Binding-site contacts:
Ligand atom O contacts residue ALA259 of chain 1.B at 3.2 Å (h-bond).
Ligand atom CB contacts residue TYR165 of chain 1.B at 3.4 Å (hydrophobic).
Ligand atom C contacts residue PLP1 of chain 1.F at 4.2 Å.
Ligand atom CD2 contacts residue TYR165 of chain 1.B at 3.8 Å (hydrophobic).
Ligand atom CA contacts residue LYS160 of chain 1.B at 3.7 Å.
Ligand atom CG contacts residue ALA259 of chain 1.B at 4.5 Å (hydrophobic).
Ligand atom OXT contacts residue GLY257 of chain 1.B at 4.2 Å.
Ligand atom OXT contacts residue GLY197 of chain 1.B at 4.2 Å.
Ligand atom O contacts residue THR258 of chain 1.B at 3.4 Å.
Ligand atom C contacts residue ALA259 of chain 1.B at 3.7 Å (hydrophobic).
Ligand atom OXT contacts residue ALA259 of chain 1.B at 3.4 Å (h-bond).
Ligand atom O contacts residue GLY39 of chain 1.B at 3.9 Å.
Ligand atom C contacts residue THR258 of chain 1.B at 3.9 Å.
Ligand atom CG contacts residue GLY197 of chain 1.B at 4.5 Å.
Ligand atom OXT contacts residue THR258 of chain 1.B at 3.4 Å (h-bond).
Ligand atom CG contacts residue TYR165 of chain 1.B at 4.2 Å (hydrophobic).
Ligand atom CB contacts residue GLY197 of chain 1.B at 4.4 Å.
Ligand atom CB contacts residue LYS160 of chain 1.B at 3.9 Å.
Ligand atom C contacts residue GLY39 of chain 1.B at 4.5 Å.
Ligand atom CA contacts residue GLY39 of chain 1.B at 4.5 Å.
Ligand atom C contacts residue TYR96 of chain 1.B at 3.6 Å (hydrophobic).
Ligand atom CD1 contacts residue ARG98 of chain 1.B at 4.1 Å.
Ligand atom CD2 contacts residue TYR130 of chain 1.B at 4.3 Å (hydrophobic).
Ligand atom CD1 contacts residue TYR96 of chain 1.B at 4.0 Å (hydrophobic).
Ligand atom OXT contacts residue PLP1 of chain 1.F at 3.7 Å.
Ligand atom CA contacts residue TYR96 of chain 1.B at 3.6 Å (hydrophobic).
Ligand atom CA contacts residue PLP1 of chain 1.F at 3.8 Å.
Ligand atom O contacts residue TYR96 of chain 1.B at 2.8 Å (h-bond).
Ligand atom CD2 contacts residue GLY197 of chain 1.B at 3.9 Å.
Ligand atom CB contacts residue PLP1 of chain 1.F at 4.0 Å.

The small molecule below binds the protein below.
Small molecule (SMILES): CC(C)CCC(=O)O

Sequence of chain 1.B:
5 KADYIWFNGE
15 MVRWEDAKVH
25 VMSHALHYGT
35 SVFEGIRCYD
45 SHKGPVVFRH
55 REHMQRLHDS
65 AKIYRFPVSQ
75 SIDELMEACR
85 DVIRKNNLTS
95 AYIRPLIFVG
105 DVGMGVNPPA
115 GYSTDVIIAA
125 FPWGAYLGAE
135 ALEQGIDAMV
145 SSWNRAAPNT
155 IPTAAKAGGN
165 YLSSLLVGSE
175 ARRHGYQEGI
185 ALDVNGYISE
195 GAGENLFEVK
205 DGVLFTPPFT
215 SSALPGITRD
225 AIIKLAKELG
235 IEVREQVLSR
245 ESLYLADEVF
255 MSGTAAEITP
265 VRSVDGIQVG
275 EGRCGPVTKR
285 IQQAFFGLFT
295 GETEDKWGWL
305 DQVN